Sequence of chain 1.A:
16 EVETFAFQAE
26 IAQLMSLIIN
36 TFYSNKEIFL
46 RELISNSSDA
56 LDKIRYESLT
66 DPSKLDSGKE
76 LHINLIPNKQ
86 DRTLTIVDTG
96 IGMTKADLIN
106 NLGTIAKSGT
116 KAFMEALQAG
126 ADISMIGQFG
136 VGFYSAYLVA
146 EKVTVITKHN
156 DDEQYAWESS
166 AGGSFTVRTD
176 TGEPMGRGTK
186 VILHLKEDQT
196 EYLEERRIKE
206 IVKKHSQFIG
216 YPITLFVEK

Binding-site contacts:
Ligand atom C7 contacts residue TYR139 of chain 1.A at 3.2 Å (hydrophobic).
Ligand atom C13 contacts residue THR184 of chain 1.A at 3.9 Å.
Ligand atom C12 contacts residue MET98 of chain 1.A at 3.7 Å (hydrophobic).
Ligand atom C14 contacts residue THR184 of chain 1.A at 3.9 Å.
Ligand atom C10 contacts residue ASN51 of chain 1.A at 3.9 Å.
Ligand atom C5 contacts residue PHE138 of chain 1.A at 3.9 Å (hydrophobic).
Ligand atom N3 contacts residue THR184 of chain 1.A at 3.3 Å (h-bond).
Ligand atom C4 contacts residue LEU107 of chain 1.A at 4.0 Å (hydrophobic).
Ligand atom O2 contacts residue LEU107 of chain 1.A at 3.7 Å.
Ligand atom C15 contacts residue MET98 of chain 1.A at 3.8 Å (hydrophobic).
Ligand atom C8 contacts residue ALA111 of chain 1.A at 3.7 Å (hydrophobic).
Ligand atom C13 contacts residue ASP93 of chain 1.A at 3.9 Å.
Ligand atom O1 contacts residue TYR139 of chain 1.A at 3.9 Å.
Ligand atom C19 contacts residue LEU103 of chain 1.A at 3.1 Å (hydrophobic).
Ligand atom CL contacts residue MET98 of chain 1.A at 3.4 Å.
Ligand atom N1 contacts residue ASN51 of chain 1.A at 3.5 Å.
Ligand atom N5 contacts residue ASP93 of chain 1.A at 2.9 Å (salt-bridge).
Ligand atom N3 contacts residue ALA55 of chain 1.A at 3.3 Å.
Ligand atom N5 contacts residue THR184 of chain 1.A at 3.7 Å.
Ligand atom C2 contacts residue PHE138 of chain 1.A at 3.6 Å (hydrophobic).
Ligand atom C6 contacts residue PHE138 of chain 1.A at 3.6 Å (hydrophobic).
Ligand atom C9 contacts residue ASN51 of chain 1.A at 3.3 Å.
Ligand atom N2 contacts residue MET98 of chain 1.A at 3.7 Å.
Ligand atom C8 contacts residue TYR139 of chain 1.A at 3.8 Å (hydrophobic).
Ligand atom O3 contacts residue PHE138 of chain 1.A at 4.0 Å.
Ligand atom C1 contacts residue PHE138 of chain 1.A at 3.5 Å (hydrophobic).
Ligand atom C15 contacts residue LEU107 of chain 1.A at 3.7 Å (hydrophobic).
Ligand atom C9 contacts residue PHE138 of chain 1.A at 3.6 Å (hydrophobic).
Ligand atom C7 contacts residue TRP162 of chain 1.A at 3.6 Å (hydrophobic).
Ligand atom N3 contacts residue ASP93 of chain 1.A at 4.0 Å.
Ligand atom C14 contacts residue MET98 of chain 1.A at 4.0 Å (hydrophobic).
Ligand atom C14 contacts residue ALA55 of chain 1.A at 3.4 Å (hydrophobic).
Ligand atom C19 contacts residue VAL150 of chain 1.A at 3.9 Å (hydrophobic).
Ligand atom N5 contacts residue SER52 of chain 1.A at 3.7 Å.
Ligand atom C19 contacts residue MET98 of chain 1.A at 4.0 Å (hydrophobic).
Ligand atom C7 contacts residue PHE138 of chain 1.A at 3.9 Å (hydrophobic).
Ligand atom CL contacts residue PHE138 of chain 1.A at 3.6 Å.
Ligand atom C4 contacts residue PHE138 of chain 1.A at 4.0 Å (hydrophobic).
Ligand atom C16 contacts residue LEU107 of chain 1.A at 3.9 Å (hydrophobic).
Ligand atom N4 contacts residue MET98 of chain 1.A at 3.5 Å.

A protein and the small-molecule ligand that binds it are described below.
Small molecule (SMILES): CCCCn1c(Cc2cc(OC)c(OC)c(OC)c2Cl)nc2c(N)ncnc21